Sequence of chain 1.F:
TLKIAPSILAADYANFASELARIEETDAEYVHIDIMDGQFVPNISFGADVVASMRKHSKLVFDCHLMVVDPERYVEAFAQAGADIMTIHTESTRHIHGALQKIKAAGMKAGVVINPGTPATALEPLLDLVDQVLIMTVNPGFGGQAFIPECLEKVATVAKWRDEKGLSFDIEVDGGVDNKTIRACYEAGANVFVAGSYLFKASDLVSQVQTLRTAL

Binding-site contacts:
Ligand atom C2 contacts residue ASP176 of chain 1.F at 3.8 Å.
Ligand atom O4 contacts residue SER9 of chain 1.F at 2.7 Å (h-bond).
Ligand atom O3P contacts residue GLY198 of chain 1.F at 3.8 Å.
Ligand atom O4 contacts residue ASP36 of chain 1.F at 3.1 Å (salt-bridge).
Ligand atom C3 contacts residue ASP36 of chain 1.F at 3.5 Å.
Ligand atom O3 contacts residue SER9 of chain 1.F at 3.4 Å (h-bond).
Ligand atom C4 contacts residue ASP36 of chain 1.F at 3.8 Å.
Ligand atom C2 contacts residue ZN1 of chain 1.W at 3.9 Å.
Ligand atom O2P contacts residue GLY177 of chain 1.F at 3.6 Å.
Ligand atom O1 contacts residue GLY143 of chain 1.F at 2.8 Å (h-bond).
Ligand atom O3P contacts residue GLY145 of chain 1.F at 3.4 Å.
Ligand atom O5 contacts residue GLY145 of chain 1.F at 3.7 Å.
Ligand atom O1P contacts residue GLY198 of chain 1.F at 2.7 Å (h-bond).
Ligand atom O1P contacts residue ALA197 of chain 1.F at 3.5 Å.
Ligand atom O3 contacts residue HIS34 of chain 1.F at 3.6 Å.
Ligand atom O2 contacts residue MET69 of chain 1.F at 3.8 Å.
Ligand atom O2P contacts residue GLY146 of chain 1.F at 3.7 Å.
Ligand atom O2 contacts residue ASP176 of chain 1.F at 2.9 Å (salt-bridge).
Ligand atom C2 contacts residue ASP36 of chain 1.F at 3.4 Å.
Ligand atom C3 contacts residue ASP176 of chain 1.F at 3.2 Å.
Ligand atom O2 contacts residue HIS67 of chain 1.F at 3.9 Å.
Ligand atom C4 contacts residue SER9 of chain 1.F at 3.8 Å.
Ligand atom O2 contacts residue ASP36 of chain 1.F at 3.1 Å (salt-bridge).
Ligand atom O3 contacts residue ASP176 of chain 1.F at 2.7 Å (salt-bridge).
Ligand atom O1 contacts residue PHE144 of chain 1.F at 3.5 Å (h-bond).
Ligand atom O1 contacts residue MET38 of chain 1.F at 3.6 Å.
Ligand atom C1 contacts residue PHE144 of chain 1.F at 3.7 Å (hydrophobic).
Ligand atom O3P contacts residue SER199 of chain 1.F at 2.7 Å (h-bond).
Ligand atom O1 contacts residue PRO142 of chain 1.F at 3.4 Å.
Ligand atom P contacts residue GLY198 of chain 1.F at 3.8 Å.
Ligand atom O3P contacts residue GLY146 of chain 1.F at 3.1 Å (h-bond).
Ligand atom O2 contacts residue ZN1 of chain 1.W at 2.8 Å.
Ligand atom O1 contacts residue MET69 of chain 1.F at 3.7 Å.
Ligand atom P contacts residue SER199 of chain 1.F at 3.9 Å.
Ligand atom O2 contacts residue MET138 of chain 1.F at 3.9 Å.
Ligand atom O4 contacts residue LEU11 of chain 1.F at 3.3 Å.
Ligand atom O2P contacts residue GLY178 of chain 1.F at 2.7 Å (h-bond).
Ligand atom P contacts residue GLY178 of chain 1.F at 3.9 Å.
Ligand atom O3 contacts residue ASP36 of chain 1.F at 2.9 Å (salt-bridge).
Ligand atom O3 contacts residue ZN1 of chain 1.W at 3.4 Å.

This small molecule binds to this protein.
Small molecule (SMILES): O=P(O)(O)OC[C@@H](O)[C@H](O)[C@@H](O)CO